Sequence of chain 23.A:
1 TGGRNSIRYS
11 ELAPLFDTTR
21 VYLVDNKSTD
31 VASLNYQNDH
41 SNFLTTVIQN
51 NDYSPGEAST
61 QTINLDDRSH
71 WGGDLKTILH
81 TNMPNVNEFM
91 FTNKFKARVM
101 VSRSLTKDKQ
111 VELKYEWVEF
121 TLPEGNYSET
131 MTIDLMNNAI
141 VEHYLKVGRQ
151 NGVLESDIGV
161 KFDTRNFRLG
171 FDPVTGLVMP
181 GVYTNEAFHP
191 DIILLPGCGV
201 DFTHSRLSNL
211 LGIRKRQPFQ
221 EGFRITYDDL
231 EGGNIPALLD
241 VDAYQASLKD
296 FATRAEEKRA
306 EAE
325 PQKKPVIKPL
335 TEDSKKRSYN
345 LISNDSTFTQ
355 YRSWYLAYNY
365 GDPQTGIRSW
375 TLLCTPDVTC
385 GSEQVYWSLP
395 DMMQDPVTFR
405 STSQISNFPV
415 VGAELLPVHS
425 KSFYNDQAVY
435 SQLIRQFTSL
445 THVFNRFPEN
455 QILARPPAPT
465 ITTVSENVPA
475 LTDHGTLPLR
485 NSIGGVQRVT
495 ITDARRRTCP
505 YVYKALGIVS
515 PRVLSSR

Binding-site contacts:
Ligand atom O3S contacts residue THR226 of chain 23.A at 4.0 Å.
Ligand atom C1 contacts residue ARG98 of chain 23.A at 3.2 Å.
Ligand atom C15 contacts residue ARG224 of chain 23.A at 3.3 Å.
Ligand atom C2 contacts residue ARG98 of chain 23.A at 3.4 Å.
Ligand atom N1 contacts residue ARG98 of chain 23.A at 4.3 Å.
Ligand atom C1 contacts residue ARG224 of chain 23.A at 3.8 Å.
Ligand atom S1 contacts residue ARG98 of chain 23.A at 4.4 Å.
Ligand atom C15 contacts residue TRP117 of chain 23.A at 4.2 Å (hydrophobic).
Ligand atom O1S contacts residue ARG98 of chain 23.A at 3.6 Å.
Ligand atom C2 contacts residue ARG224 of chain 23.A at 3.8 Å.
Ligand atom C3 contacts residue ARG98 of chain 23.A at 3.2 Å.
Ligand atom C13 contacts residue ARG224 of chain 23.A at 4.1 Å.
Ligand atom C3 contacts residue ARG224 of chain 23.A at 3.5 Å.
Ligand atom N1 contacts residue ARG224 of chain 23.A at 4.2 Å.
Ligand atom C16 contacts residue ARG224 of chain 23.A at 4.0 Å.
Ligand atom C16 contacts residue TRP117 of chain 23.A at 3.7 Å (hydrophobic).
Ligand atom C14 contacts residue ARG224 of chain 23.A at 4.5 Å.
Ligand atom N1 contacts residue TRP117 of chain 23.A at 4.1 Å.
Ligand atom O1S contacts residue ASP228 of chain 23.A at 3.6 Å.
Ligand atom O1S contacts residue THR226 of chain 23.A at 4.3 Å.
Ligand atom C3 contacts residue TRP117 of chain 23.A at 3.5 Å (hydrophobic).

The protein below binds the small molecule below.
Small molecule (SMILES): CCCCCCCCCCCC[N+](C)(C)CCCS(=O)(=O)O